Sequence of chain 1.C:
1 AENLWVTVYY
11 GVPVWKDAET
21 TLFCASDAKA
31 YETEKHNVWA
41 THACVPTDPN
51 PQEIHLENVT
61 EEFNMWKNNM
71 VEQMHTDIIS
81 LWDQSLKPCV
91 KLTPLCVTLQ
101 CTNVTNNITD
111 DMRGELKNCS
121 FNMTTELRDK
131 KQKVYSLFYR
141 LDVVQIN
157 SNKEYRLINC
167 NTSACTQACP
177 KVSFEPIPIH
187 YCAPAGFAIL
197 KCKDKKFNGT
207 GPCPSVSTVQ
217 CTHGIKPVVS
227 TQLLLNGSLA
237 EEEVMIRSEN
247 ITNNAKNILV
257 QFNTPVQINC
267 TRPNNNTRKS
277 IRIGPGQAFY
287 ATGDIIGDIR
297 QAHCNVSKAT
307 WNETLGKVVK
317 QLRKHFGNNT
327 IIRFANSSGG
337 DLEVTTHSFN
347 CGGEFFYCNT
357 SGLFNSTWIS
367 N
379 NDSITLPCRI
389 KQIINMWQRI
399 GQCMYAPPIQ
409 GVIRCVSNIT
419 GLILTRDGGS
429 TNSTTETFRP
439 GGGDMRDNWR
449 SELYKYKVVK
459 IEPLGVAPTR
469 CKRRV

A protein and the small-molecule ligand that binds it are described below.
Small molecule (SMILES): CC(=O)N[C@H]1[C@H](O[C@H]2[C@H](O)[C@@H](NC(C)=O)CO[C@@H]2CO)O[C@H](CO)[C@@H](O)[C@@H]1O

Binding-site contacts:
Ligand atom C6 contacts residue ILE292 of chain 1.C at 3.7 Å (hydrophobic).
Ligand atom C2 contacts residue ASN271 of chain 1.C at 2.4 Å.
Ligand atom O5 contacts residue ILE292 of chain 1.C at 3.9 Å.
Ligand atom C7 contacts residue ASN271 of chain 1.C at 3.8 Å.
Ligand atom N2 contacts residue ASN271 of chain 1.C at 2.9 Å (h-bond).
Ligand atom C4 contacts residue ASN271 of chain 1.C at 4.2 Å.
Ligand atom C8 contacts residue VAL410 of chain 1.C at 3.8 Å (hydrophobic).
Ligand atom C5 contacts residue ASN271 of chain 1.C at 3.7 Å.
Ligand atom O7 contacts residue ASN271 of chain 1.C at 4.2 Å.
Ligand atom O5 contacts residue ASN271 of chain 1.C at 2.4 Å (h-bond).
Ligand atom C3 contacts residue ASN271 of chain 1.C at 3.8 Å.
Ligand atom C1 contacts residue ASN271 of chain 1.C at 1.4 Å.